Sequence of chain 2.C:
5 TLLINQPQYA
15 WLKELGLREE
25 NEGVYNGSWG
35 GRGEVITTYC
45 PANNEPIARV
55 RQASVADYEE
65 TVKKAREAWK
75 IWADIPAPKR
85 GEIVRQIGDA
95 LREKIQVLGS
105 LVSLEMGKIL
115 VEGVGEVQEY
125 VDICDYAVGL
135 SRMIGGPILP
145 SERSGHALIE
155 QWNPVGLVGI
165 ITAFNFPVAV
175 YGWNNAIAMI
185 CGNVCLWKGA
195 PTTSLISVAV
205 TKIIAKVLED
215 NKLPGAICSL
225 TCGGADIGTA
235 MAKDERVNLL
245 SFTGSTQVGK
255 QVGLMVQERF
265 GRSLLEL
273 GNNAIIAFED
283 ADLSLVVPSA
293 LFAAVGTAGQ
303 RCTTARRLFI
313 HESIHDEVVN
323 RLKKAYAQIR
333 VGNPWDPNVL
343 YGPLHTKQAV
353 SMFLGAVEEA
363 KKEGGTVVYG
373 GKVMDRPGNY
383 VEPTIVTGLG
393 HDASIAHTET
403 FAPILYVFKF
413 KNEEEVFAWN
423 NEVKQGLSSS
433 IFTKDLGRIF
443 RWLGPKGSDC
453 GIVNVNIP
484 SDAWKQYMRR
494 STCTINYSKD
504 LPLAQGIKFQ

Binding-site contacts:
Ligand atom C13 contacts residue CYS304 of chain 2.C at 1.7 Å (hydrophobic).
Ligand atom O01 contacts residue PHE170 of chain 2.C at 3.3 Å.
Ligand atom O01 contacts residue ARG303 of chain 2.C at 4.0 Å.
Ligand atom O01 contacts residue CYS304 of chain 2.C at 2.5 Å (h-bond).
Ligand atom O01 contacts residue THR305 of chain 2.C at 4.3 Å.
Ligand atom C09 contacts residue VAL174 of chain 2.C at 4.2 Å (hydrophobic).
Ligand atom C08 contacts residue VAL174 of chain 2.C at 3.7 Å (hydrophobic).
Ligand atom C07 contacts residue TRP177 of chain 2.C at 3.9 Å (hydrophobic).
Ligand atom C12 contacts residue CYS304 of chain 2.C at 2.8 Å (hydrophobic).
Ligand atom C03 contacts residue VAL174 of chain 2.C at 4.1 Å (hydrophobic).
Ligand atom N02 contacts residue VAL174 of chain 2.C at 3.9 Å.
Ligand atom O01 contacts residue ASN169 of chain 2.C at 3.5 Å (h-bond).
Ligand atom C05 contacts residue VAL174 of chain 2.C at 3.7 Å (hydrophobic).
Ligand atom C07 contacts residue VAL174 of chain 2.C at 4.3 Å (hydrophobic).
Ligand atom C13 contacts residue THR305 of chain 2.C at 4.3 Å.
Ligand atom C08 contacts residue PHE170 of chain 2.C at 4.1 Å (hydrophobic).
Ligand atom C10 contacts residue CYS304 of chain 2.C at 4.0 Å (hydrophobic).
Ligand atom C11 contacts residue CYS304 of chain 2.C at 3.1 Å (hydrophobic).
Ligand atom C06 contacts residue ALA173 of chain 2.C at 4.2 Å (hydrophobic).
Ligand atom C13 contacts residue PHE170 of chain 2.C at 4.2 Å (hydrophobic).
Ligand atom C12 contacts residue PHE170 of chain 2.C at 4.3 Å (hydrophobic).
Ligand atom C10 contacts residue VAL174 of chain 2.C at 4.2 Å (hydrophobic).
Ligand atom C06 contacts residue GLU123 of chain 2.C at 3.9 Å.
Ligand atom C09 contacts residue CYS304 of chain 2.C at 4.5 Å (hydrophobic).
Ligand atom C03 contacts residue ALA173 of chain 2.C at 3.8 Å (hydrophobic).
Ligand atom C10 contacts residue PHE170 of chain 2.C at 3.5 Å (hydrophobic).

The small molecule below binds the protein below.
Small molecule (SMILES): CCN(CC)c1ccc(C=O)cc1